Binding-site contacts:
Ligand atom C3 contacts residue TRP437 of chain 1.A at 3.8 Å (hydrophobic).
Ligand atom C8 contacts residue TRP437 of chain 1.A at 3.6 Å (hydrophobic).
Ligand atom C5 contacts residue ASN146 of chain 1.A at 3.6 Å.
Ligand atom C4 contacts residue TRP437 of chain 1.A at 4.2 Å (hydrophobic).
Ligand atom C2 contacts residue TRP437 of chain 1.A at 4.1 Å (hydrophobic).
Ligand atom O7 contacts residue ASN146 of chain 1.A at 3.8 Å.
Ligand atom C7 contacts residue ASN146 of chain 1.A at 3.5 Å.
Ligand atom C1 contacts residue ASN146 of chain 1.A at 1.4 Å.
Ligand atom C1 contacts residue TRP437 of chain 1.A at 3.8 Å (hydrophobic).
Ligand atom O3 contacts residue TRP437 of chain 1.A at 4.4 Å.
Ligand atom N2 contacts residue TRP437 of chain 1.A at 3.5 Å.
Ligand atom C4 contacts residue ASN146 of chain 1.A at 4.2 Å.
Ligand atom C5 contacts residue TRP437 of chain 1.A at 3.9 Å (hydrophobic).
Ligand atom O5 contacts residue TRP437 of chain 1.A at 4.4 Å.
Ligand atom C7 contacts residue TRP437 of chain 1.A at 3.9 Å (hydrophobic).
Ligand atom N2 contacts residue ASN146 of chain 1.A at 2.8 Å (h-bond).
Ligand atom C8 contacts residue ILE469 of chain 1.A at 3.6 Å (hydrophobic).
Ligand atom C3 contacts residue ASN146 of chain 1.A at 3.8 Å.
Ligand atom C2 contacts residue ASN146 of chain 1.A at 2.4 Å.
Ligand atom O4 contacts residue TRP437 of chain 1.A at 3.6 Å.
Ligand atom O5 contacts residue ASN146 of chain 1.A at 2.4 Å (h-bond).
Ligand atom O7 contacts residue TRP437 of chain 1.A at 3.5 Å.

This protein binds this small molecule.
Small molecule (SMILES): CC(=O)N[C@H]1[C@H](O[C@H]2[C@H](O)[C@@H](NC(C)=O)CO[C@@H]2CO)O[C@H](CO)[C@@H](O)[C@@H]1O

Sequence of chain 1.A:
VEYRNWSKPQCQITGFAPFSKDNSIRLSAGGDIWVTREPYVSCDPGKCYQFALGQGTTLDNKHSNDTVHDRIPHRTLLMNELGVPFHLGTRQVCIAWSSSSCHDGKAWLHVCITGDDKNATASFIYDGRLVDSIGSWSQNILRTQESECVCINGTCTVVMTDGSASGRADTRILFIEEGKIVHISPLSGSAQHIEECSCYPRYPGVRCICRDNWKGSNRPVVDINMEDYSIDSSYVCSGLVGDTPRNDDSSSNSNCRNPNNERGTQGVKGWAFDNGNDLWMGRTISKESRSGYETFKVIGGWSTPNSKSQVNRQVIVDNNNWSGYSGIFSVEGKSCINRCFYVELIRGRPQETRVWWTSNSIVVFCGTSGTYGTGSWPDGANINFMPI